Sequence of chain 1.A:
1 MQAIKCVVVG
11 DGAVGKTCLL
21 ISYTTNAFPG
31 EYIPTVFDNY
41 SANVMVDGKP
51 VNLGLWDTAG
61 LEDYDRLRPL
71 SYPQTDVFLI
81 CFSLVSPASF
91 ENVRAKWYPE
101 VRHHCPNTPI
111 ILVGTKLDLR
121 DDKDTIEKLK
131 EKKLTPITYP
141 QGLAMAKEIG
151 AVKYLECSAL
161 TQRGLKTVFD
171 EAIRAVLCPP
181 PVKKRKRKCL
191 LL

The protein below binds the small molecule below.
Small molecule (SMILES): Nc1nc2c(ncn2[C@@H]2O[C@H](CO[P](=O)(O)O[P](=O)(O)CP(=O)(O)O)[C@@H](O)[C@H]2O)c(=O)[nH]1

Binding-site contacts:
Ligand atom C8 contacts residue LYS116 of chain 1.A at 3.1 Å.
Ligand atom O2B contacts residue THR17 of chain 1.A at 3.1 Å (h-bond).
Ligand atom O2A contacts residue CYS18 of chain 1.A at 2.9 Å (h-bond).
Ligand atom N9 contacts residue LYS116 of chain 1.A at 3.3 Å (salt-bridge).
Ligand atom O6 contacts residue LYS116 of chain 1.A at 2.8 Å (salt-bridge).
Ligand atom C5' contacts residue VAL14 of chain 1.A at 3.5 Å (hydrophobic).
Ligand atom O2A contacts residue THR17 of chain 1.A at 2.8 Å (h-bond).
Ligand atom O2G contacts residue ALA59 of chain 1.A at 3.4 Å.
Ligand atom C5' contacts residue GLY15 of chain 1.A at 3.1 Å.
Ligand atom O1A contacts residue THR17 of chain 1.A at 3.0 Å.
Ligand atom O1G contacts residue GLY60 of chain 1.A at 3.1 Å (h-bond).
Ligand atom O1A contacts residue CYS18 of chain 1.A at 3.1 Å (h-bond).
Ligand atom O4' contacts residue LYS116 of chain 1.A at 3.5 Å (salt-bridge).
Ligand atom O1G contacts residue LYS16 of chain 1.A at 3.0 Å (salt-bridge).
Ligand atom C3B contacts residue MG1 of chain 1.C at 3.5 Å.
Ligand atom O5' contacts residue CYS18 of chain 1.A at 3.4 Å.
Ligand atom O2A contacts residue LYS16 of chain 1.A at 2.6 Å (salt-bridge).
Ligand atom O3A contacts residue VAL14 of chain 1.A at 3.5 Å.
Ligand atom N2 contacts residue ASP118 of chain 1.A at 2.6 Å (salt-bridge).
Ligand atom N1 contacts residue ALA159 of chain 1.A at 3.6 Å (h-bond).
Ligand atom O2G contacts residue THR35 of chain 1.A at 3.5 Å (h-bond).
Ligand atom O3A contacts residue GLY15 of chain 1.A at 3.6 Å (h-bond).
Ligand atom N7 contacts residue LYS116 of chain 1.A at 3.6 Å (salt-bridge).
Ligand atom O6 contacts residue ALA159 of chain 1.A at 2.8 Å (h-bond).
Ligand atom PB contacts residue MG1 of chain 1.C at 3.4 Å.
Ligand atom O1B contacts residue LYS16 of chain 1.A at 2.7 Å (salt-bridge).
Ligand atom C3' contacts residue CYS18 of chain 1.A at 3.5 Å (hydrophobic).
Ligand atom O2G contacts residue MG1 of chain 1.C at 2.3 Å.
Ligand atom C6 contacts residue ALA159 of chain 1.A at 3.4 Å (hydrophobic).
Ligand atom N1 contacts residue ASP118 of chain 1.A at 3.1 Å (salt-bridge).
Ligand atom O2B contacts residue MG1 of chain 1.C at 2.3 Å.
Ligand atom O1B contacts residue VAL14 of chain 1.A at 3.0 Å.
Ligand atom O1B contacts residue GLY15 of chain 1.A at 3.3 Å (h-bond).
Ligand atom PG contacts residue MG1 of chain 1.C at 3.5 Å.
Ligand atom C6 contacts residue LYS116 of chain 1.A at 3.4 Å.
Ligand atom C2 contacts residue ASP118 of chain 1.A at 3.2 Å.
Ligand atom N2 contacts residue LEU160 of chain 1.A at 3.1 Å.
Ligand atom PA contacts residue CYS18 of chain 1.A at 3.4 Å.
Ligand atom C8 contacts residue CYS18 of chain 1.A at 3.6 Å (hydrophobic).
Ligand atom O2A contacts residue GLY15 of chain 1.A at 2.8 Å.